Binding-site contacts:
Ligand atom OE1 contacts residue ARG31 of chain 1.A at 2.9 Å (salt-bridge).
Ligand atom O contacts residue ILE97 of chain 1.A at 2.9 Å (h-bond).
Ligand atom OH contacts residue GLN151 of chain 1.A at 3.1 Å (h-bond).
Ligand atom CB contacts residue ILE94 of chain 1.A at 3.0 Å (hydrophobic).
Ligand atom CG contacts residue ILE94 of chain 1.A at 3.3 Å (hydrophobic).
Ligand atom CA contacts residue ALA98 of chain 1.A at 3.6 Å (hydrophobic).
Ligand atom O contacts residue TYR96 of chain 1.A at 2.9 Å.
Ligand atom O contacts residue PHE157 of chain 1.A at 3.7 Å.
Ligand atom CA contacts residue TYR96 of chain 1.A at 3.6 Å (hydrophobic).
Ligand atom CB contacts residue TYR161 of chain 1.A at 3.5 Å (hydrophobic).
Ligand atom CD2 contacts residue ALA150 of chain 1.A at 3.6 Å (hydrophobic).
Ligand atom CD1 contacts residue PHE164 of chain 1.A at 3.5 Å (hydrophobic).
Ligand atom CA contacts residue PHE157 of chain 1.A at 3.5 Å (hydrophobic).
Ligand atom ND2 contacts residue ILE94 of chain 1.A at 2.7 Å (h-bond).
Ligand atom CE2 contacts residue ALA150 of chain 1.A at 3.6 Å (hydrophobic).
Ligand atom C contacts residue SER95 of chain 1.A at 3.5 Å.
Ligand atom CB contacts residue SER95 of chain 1.A at 3.5 Å.
Ligand atom C contacts residue TYR96 of chain 1.A at 3.4 Å (hydrophobic).
Ligand atom CD2 contacts residue SER95 of chain 1.A at 3.4 Å.
Ligand atom N contacts residue ILE97 of chain 1.A at 2.6 Å (h-bond).
Ligand atom OH contacts residue MSE136 of chain 1.A at 3.7 Å.
Ligand atom N contacts residue SER95 of chain 1.A at 2.7 Å (h-bond).
Ligand atom OE1 contacts residue SER95 of chain 1.A at 3.5 Å (h-bond).
Ligand atom CA contacts residue ILE97 of chain 1.A at 3.0 Å (hydrophobic).
Ligand atom ND2 contacts residue LEU91 of chain 1.A at 2.8 Å (h-bond).
Ligand atom CD1 contacts residue SER95 of chain 1.A at 3.6 Å.
Ligand atom CA contacts residue SER95 of chain 1.A at 3.7 Å.
Ligand atom OE2 contacts residue ARG31 of chain 1.A at 3.2 Å (salt-bridge).
Ligand atom OG1 contacts residue TYR161 of chain 1.A at 3.1 Å.
Ligand atom CD contacts residue ARG31 of chain 1.A at 3.5 Å.
Ligand atom CG contacts residue SER95 of chain 1.A at 3.5 Å.
Ligand atom CE2 contacts residue SER95 of chain 1.A at 3.5 Å.
Ligand atom CA contacts residue SER95 of chain 1.A at 3.4 Å.
Ligand atom C contacts residue ILE97 of chain 1.A at 3.2 Å (hydrophobic).
Ligand atom CE1 contacts residue ARG92 of chain 1.A at 3.6 Å.
Ligand atom CD contacts residue SER95 of chain 1.A at 3.2 Å.
Ligand atom N contacts residue PHE157 of chain 1.A at 3.5 Å.
Ligand atom CB contacts residue PHE157 of chain 1.A at 3.6 Å (hydrophobic).
Ligand atom OH contacts residue LYS24 of chain 1.A at 3.4 Å (salt-bridge).
Ligand atom OE2 contacts residue SER95 of chain 1.A at 3.1 Å (h-bond).

Sequence of chain 1.A:
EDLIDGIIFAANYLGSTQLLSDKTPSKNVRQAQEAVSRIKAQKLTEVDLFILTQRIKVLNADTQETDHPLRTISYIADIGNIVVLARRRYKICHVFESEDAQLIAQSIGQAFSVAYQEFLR

The protein below binds the small molecule below.
Small molecule (SMILES): C[C@@H](O)[C@H](NC(=O)[C@@H]1CCCN1C(=O)[C@H](CC(N)=O)NC(=O)[C@H](CCC(=O)O)NC(=O)[C@H](Cc1ccc(O)cc1)NC(=O)CN)C(=O)N[C@@H](Cc1ccc(O)cc1)C(=O)N[C@@H](CCCCN)C(=O)N[C@@H](Cc1ccccc1)C(=O)N[C@H](C=O)Cc1ccccc1